Binding-site contacts:
Ligand atom C7 contacts residue PHE205 of chain 1.C at 3.6 Å (hydrophobic).
Ligand atom C10 contacts residue GLY202 of chain 1.C at 4.5 Å.
Ligand atom C6 contacts residue PHE205 of chain 1.C at 4.1 Å (hydrophobic).
Ligand atom C19 contacts residue LEU203 of chain 1.C at 4.4 Å (hydrophobic).
Ligand atom C11 contacts residue LEU206 of chain 1.C at 3.8 Å (hydrophobic).
Ligand atom C12 contacts residue LEU206 of chain 1.C at 4.4 Å (hydrophobic).
Ligand atom C19 contacts residue LEU206 of chain 1.C at 3.7 Å (hydrophobic).
Ligand atom C16 contacts residue TYR69 of chain 1.C at 3.4 Å (hydrophobic).
Ligand atom C15 contacts residue TYR69 of chain 1.C at 3.6 Å (hydrophobic).
Ligand atom C15 contacts residue ILE73 of chain 1.C at 3.8 Å (hydrophobic).
Ligand atom C18 contacts residue TYR69 of chain 1.C at 4.4 Å (hydrophobic).
Ligand atom C5 contacts residue GLY202 of chain 1.C at 4.5 Å.
Ligand atom C8 contacts residue PHE205 of chain 1.C at 3.9 Å (hydrophobic).
Ligand atom C26 contacts residue TYR69 of chain 1.C at 4.3 Å (hydrophobic).
Ligand atom C24 contacts residue TYR69 of chain 1.C at 4.2 Å (hydrophobic).
Ligand atom C18 contacts residue LEU206 of chain 1.C at 3.7 Å (hydrophobic).
Ligand atom C15 contacts residue PHE205 of chain 1.C at 4.1 Å (hydrophobic).
Ligand atom C4 contacts residue GLY202 of chain 1.C at 4.1 Å.
Ligand atom C19 contacts residue GLY202 of chain 1.C at 3.3 Å.
Ligand atom C17 contacts residue TYR69 of chain 1.C at 4.4 Å (hydrophobic).
Ligand atom C20 contacts residue TYR69 of chain 1.C at 4.4 Å (hydrophobic).
Ligand atom C23 contacts residue TYR69 of chain 1.C at 4.1 Å (hydrophobic).
Ligand atom C16 contacts residue ILE73 of chain 1.C at 4.5 Å (hydrophobic).
Ligand atom C18 contacts residue PHE205 of chain 1.C at 3.7 Å (hydrophobic).
Ligand atom C22 contacts residue TYR69 of chain 1.C at 4.1 Å (hydrophobic).

A small-molecule ligand and the protein it binds are described below.
Small molecule (SMILES): CC(C)CCC[C@@H](C)[C@H]1CC[C@H]2[C@@H]3CC=C4C[C@@H](O)CC[C@]4(C)[C@H]3CC[C@]12C

Sequence of chain 1.C:
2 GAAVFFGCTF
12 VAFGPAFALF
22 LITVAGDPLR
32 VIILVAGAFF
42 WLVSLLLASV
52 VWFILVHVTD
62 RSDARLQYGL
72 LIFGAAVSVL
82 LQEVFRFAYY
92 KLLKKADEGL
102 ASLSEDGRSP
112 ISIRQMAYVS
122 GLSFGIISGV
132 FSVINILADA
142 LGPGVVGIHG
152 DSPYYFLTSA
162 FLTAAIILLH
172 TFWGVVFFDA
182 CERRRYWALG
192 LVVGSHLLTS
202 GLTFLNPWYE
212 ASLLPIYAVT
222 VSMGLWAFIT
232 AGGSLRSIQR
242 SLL